The protein below binds the small molecule below.
Small molecule (SMILES): Cc1cc(N)c2ccccc2[n+]1CCCCCCCCCC[n+]1c(C)cc(N)c2ccccc21

Binding-site contacts:
Ligand atom N4 contacts residue TYR107 of chain 4.C at 3.3 Å (h-bond).
Ligand atom C9 contacts residue TYR107 of chain 4.C at 3.8 Å (hydrophobic).
Ligand atom N4 contacts residue ASN97 of chain 4.A at 3.1 Å (h-bond).
Ligand atom N3 contacts residue THR89 of chain 4.C at 3.5 Å.
Ligand atom C5 contacts residue TYR103 of chain 4.C at 3.7 Å (hydrophobic).
Ligand atom C28 contacts residue TYR103 of chain 4.C at 3.0 Å (hydrophobic).
Ligand atom C30 contacts residue PHE162 of chain 4.A at 3.4 Å (hydrophobic).
Ligand atom C8 contacts residue TYR107 of chain 4.C at 2.9 Å (hydrophobic).
Ligand atom C29 contacts residue TYR93 of chain 4.C at 3.7 Å (hydrophobic).
Ligand atom C22 contacts residue GLU58 of chain 4.C at 3.5 Å.
Ligand atom N1 contacts residue TYR103 of chain 4.C at 3.4 Å.
Ligand atom C8 contacts residue PHE162 of chain 4.A at 3.6 Å (hydrophobic).
Ligand atom C19 contacts residue TYR93 of chain 4.C at 3.6 Å (hydrophobic).
Ligand atom C6 contacts residue PHE162 of chain 4.A at 3.5 Å (hydrophobic).
Ligand atom C10 contacts residue TRP61 of chain 4.C at 3.7 Å (hydrophobic).
Ligand atom N4 contacts residue THR161 of chain 4.A at 3.2 Å (h-bond).
Ligand atom C1 contacts residue TYR103 of chain 4.C at 3.6 Å (hydrophobic).
Ligand atom C21 contacts residue GLU58 of chain 4.C at 3.5 Å.
Ligand atom C16 contacts residue THR89 of chain 4.C at 3.3 Å.
Ligand atom C23 contacts residue GLU58 of chain 4.C at 3.6 Å.
Ligand atom C7 contacts residue PHE162 of chain 4.A at 3.5 Å (hydrophobic).
Ligand atom C8 contacts residue THR161 of chain 4.A at 3.8 Å.
Ligand atom C26 contacts residue TYR103 of chain 4.C at 3.2 Å (hydrophobic).
Ligand atom C19 contacts residue GLN57 of chain 4.C at 3.0 Å.
Ligand atom C27 contacts residue TYR103 of chain 4.C at 3.2 Å (hydrophobic).
Ligand atom C13 contacts residue TYR93 of chain 4.C at 3.4 Å (hydrophobic).
Ligand atom C7 contacts residue TYR107 of chain 4.C at 3.5 Å (hydrophobic).
Ligand atom C9 contacts residue TYR103 of chain 4.C at 3.6 Å (hydrophobic).
Ligand atom C9 contacts residue PHE162 of chain 4.A at 3.8 Å (hydrophobic).
Ligand atom N2 contacts residue TRP61 of chain 4.C at 3.7 Å.
Ligand atom C15 contacts residue THR89 of chain 4.C at 2.9 Å.
Ligand atom C14 contacts residue TYR93 of chain 4.C at 3.7 Å (hydrophobic).
Ligand atom C12 contacts residue TYR93 of chain 4.C at 3.6 Å (hydrophobic).
Ligand atom C2 contacts residue ILE100 of chain 4.C at 3.7 Å (hydrophobic).
Ligand atom C30 contacts residue GLU120 of chain 4.C at 3.0 Å.
Ligand atom C25 contacts residue TYR103 of chain 4.C at 3.3 Å (hydrophobic).
Ligand atom C5 contacts residue PHE162 of chain 4.A at 3.7 Å (hydrophobic).
Ligand atom C29 contacts residue GLN57 of chain 4.C at 3.1 Å.
Ligand atom C19 contacts residue GLU58 of chain 4.C at 3.8 Å.
Ligand atom C4 contacts residue ASN97 of chain 4.A at 3.6 Å.

Sequence of chain 4.A:
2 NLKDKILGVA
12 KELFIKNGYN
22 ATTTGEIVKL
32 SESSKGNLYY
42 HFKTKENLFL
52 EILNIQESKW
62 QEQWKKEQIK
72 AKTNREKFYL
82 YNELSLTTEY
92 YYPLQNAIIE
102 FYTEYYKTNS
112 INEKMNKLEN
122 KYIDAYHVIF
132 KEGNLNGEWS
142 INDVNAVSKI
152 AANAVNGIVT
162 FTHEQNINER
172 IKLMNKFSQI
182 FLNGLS

Sequence of chain 4.C:
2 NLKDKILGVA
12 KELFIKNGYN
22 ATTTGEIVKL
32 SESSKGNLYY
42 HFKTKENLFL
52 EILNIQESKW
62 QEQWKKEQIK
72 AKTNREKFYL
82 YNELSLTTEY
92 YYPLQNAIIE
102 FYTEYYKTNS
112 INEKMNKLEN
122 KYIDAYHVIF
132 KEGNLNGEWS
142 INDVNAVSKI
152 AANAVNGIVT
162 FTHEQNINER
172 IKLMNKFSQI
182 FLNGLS